Sequence of chain 1.A:
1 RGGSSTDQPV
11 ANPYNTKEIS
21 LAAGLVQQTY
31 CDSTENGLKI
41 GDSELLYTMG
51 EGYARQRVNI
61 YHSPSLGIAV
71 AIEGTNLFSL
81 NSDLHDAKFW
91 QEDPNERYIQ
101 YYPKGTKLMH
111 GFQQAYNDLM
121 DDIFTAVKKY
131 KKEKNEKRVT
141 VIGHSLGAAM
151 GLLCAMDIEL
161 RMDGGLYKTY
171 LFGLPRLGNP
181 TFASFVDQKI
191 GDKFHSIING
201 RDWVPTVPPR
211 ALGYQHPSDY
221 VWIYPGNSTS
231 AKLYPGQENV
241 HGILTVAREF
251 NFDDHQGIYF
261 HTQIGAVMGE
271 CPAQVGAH

This small molecule binds to this protein.
Small molecule (SMILES): OC[C@H]1O[C@H](O)[C@@H](O)[C@@H](O)[C@@H]1O

Binding-site contacts:
Ligand atom O3 contacts residue ASP7 of chain 1.A at 3.5 Å (salt-bridge).
Ligand atom C3 contacts residue ASP7 of chain 1.A at 4.0 Å.
Ligand atom C5 contacts residue THR6 of chain 1.A at 2.8 Å.
Ligand atom C4 contacts residue THR6 of chain 1.A at 3.4 Å.
Ligand atom O5 contacts residue THR6 of chain 1.A at 2.4 Å (h-bond).
Ligand atom C3 contacts residue THR6 of chain 1.A at 2.7 Å.
Ligand atom C1 contacts residue ASP7 of chain 1.A at 4.3 Å.
Ligand atom C6 contacts residue THR6 of chain 1.A at 4.1 Å.
Ligand atom O2 contacts residue THR6 of chain 1.A at 3.4 Å (h-bond).
Ligand atom O3 contacts residue THR6 of chain 1.A at 3.9 Å.
Ligand atom O6 contacts residue THR6 of chain 1.A at 4.2 Å.
Ligand atom C2 contacts residue THR6 of chain 1.A at 2.1 Å.
Ligand atom C1 contacts residue THR6 of chain 1.A at 1.5 Å.
Ligand atom O4 contacts residue THR6 of chain 1.A at 4.3 Å.
Ligand atom C2 contacts residue ASP7 of chain 1.A at 4.0 Å.